Binding-site contacts:
Ligand atom C24 contacts residue HEM1 of chain 1.EA at 3.0 Å.
Ligand atom C05 contacts residue HEM1 of chain 1.EA at 4.0 Å.
Ligand atom N02 contacts residue HEM1 of chain 1.EA at 3.6 Å.
Ligand atom C02 contacts residue HEM1 of chain 1.EA at 3.6 Å.
Ligand atom N02 contacts residue PRO294 of chain 1.D at 3.9 Å.
Ligand atom C26 contacts residue HEM1 of chain 1.EA at 3.0 Å.
Ligand atom C10 contacts residue HEM1 of chain 1.EA at 3.9 Å.
Ligand atom C06 contacts residue HEM1 of chain 1.EA at 3.8 Å.
Ligand atom N02 contacts residue TRP316 of chain 1.D at 2.7 Å (h-bond).
Ligand atom N28 contacts residue HEM1 of chain 1.EA at 2.8 Å (h-bond).
Ligand atom N21 contacts residue HEM1 of chain 1.EA at 2.7 Å (h-bond).
Ligand atom C02 contacts residue GLU321 of chain 1.D at 3.5 Å.
Ligand atom C09 contacts residue GLU321 of chain 1.D at 3.4 Å.
Ligand atom N02 contacts residue MET318 of chain 1.D at 3.8 Å.
Ligand atom C22 contacts residue HEM1 of chain 1.EA at 3.5 Å.
Ligand atom C10 contacts residue GLU321 of chain 1.D at 3.4 Å.
Ligand atom N02 contacts residue GLU321 of chain 1.D at 2.7 Å (salt-bridge).
Ligand atom C27 contacts residue HEM1 of chain 1.EA at 3.1 Å.
Ligand atom C07 contacts residue HEM1 of chain 1.EA at 3.9 Å.
Ligand atom N01 contacts residue GLU321 of chain 1.D at 2.6 Å (salt-bridge).
Ligand atom C25 contacts residue HEM1 of chain 1.EA at 3.7 Å.
Ligand atom C02 contacts residue PRO294 of chain 1.D at 4.0 Å (hydrophobic).
Ligand atom C11 contacts residue PHE313 of chain 1.D at 3.8 Å (hydrophobic).
Ligand atom C03 contacts residue PRO294 of chain 1.D at 3.9 Å (hydrophobic).
Ligand atom C06 contacts residue PHE313 of chain 1.D at 3.7 Å (hydrophobic).
Ligand atom C09 contacts residue HEM1 of chain 1.EA at 3.5 Å.
Ligand atom C02 contacts residue TRP316 of chain 1.D at 3.7 Å (hydrophobic).
Ligand atom C07 contacts residue VAL296 of chain 1.D at 3.1 Å (hydrophobic).
Ligand atom C11 contacts residue HEM1 of chain 1.EA at 3.1 Å.
Ligand atom C08 contacts residue HEM1 of chain 1.EA at 3.9 Å.
Ligand atom C11 contacts residue SER314 of chain 1.D at 4.2 Å.
Ligand atom N02 contacts residue TYR317 of chain 1.D at 3.6 Å.
Ligand atom C06 contacts residue VAL296 of chain 1.D at 3.5 Å (hydrophobic).
Ligand atom C03 contacts residue TRP316 of chain 1.D at 3.9 Å (hydrophobic).
Ligand atom C03 contacts residue HEM1 of chain 1.EA at 3.1 Å.
Ligand atom C08 contacts residue VAL296 of chain 1.D at 3.8 Å (hydrophobic).
Ligand atom N01 contacts residue HEM1 of chain 1.EA at 3.8 Å.
Ligand atom C23 contacts residue HEM1 of chain 1.EA at 2.9 Å.
Ligand atom C04 contacts residue HEM1 of chain 1.EA at 3.6 Å.
Ligand atom C11 contacts residue GLY315 of chain 1.D at 3.9 Å.

A protein and the small-molecule ligand that binds it are described below.
Small molecule (SMILES): Cc1cc(N)nc2cc(-c3cncc(CN)c3)ccc12

Sequence of chain 1.D:
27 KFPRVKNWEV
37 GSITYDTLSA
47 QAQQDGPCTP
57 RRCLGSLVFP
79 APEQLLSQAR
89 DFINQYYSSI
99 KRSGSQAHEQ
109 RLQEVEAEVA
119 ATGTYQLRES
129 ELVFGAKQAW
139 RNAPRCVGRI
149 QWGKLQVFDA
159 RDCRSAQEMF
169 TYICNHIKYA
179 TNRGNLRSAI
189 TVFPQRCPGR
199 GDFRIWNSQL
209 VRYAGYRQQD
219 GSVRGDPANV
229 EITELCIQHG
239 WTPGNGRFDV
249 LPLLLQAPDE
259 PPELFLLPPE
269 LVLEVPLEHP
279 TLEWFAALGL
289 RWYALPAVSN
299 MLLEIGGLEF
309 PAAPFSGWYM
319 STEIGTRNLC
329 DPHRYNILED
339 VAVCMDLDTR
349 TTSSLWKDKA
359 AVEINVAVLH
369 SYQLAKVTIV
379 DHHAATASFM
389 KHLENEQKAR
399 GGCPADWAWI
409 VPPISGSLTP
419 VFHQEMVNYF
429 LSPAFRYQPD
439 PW